Sequence of chain 1.D:
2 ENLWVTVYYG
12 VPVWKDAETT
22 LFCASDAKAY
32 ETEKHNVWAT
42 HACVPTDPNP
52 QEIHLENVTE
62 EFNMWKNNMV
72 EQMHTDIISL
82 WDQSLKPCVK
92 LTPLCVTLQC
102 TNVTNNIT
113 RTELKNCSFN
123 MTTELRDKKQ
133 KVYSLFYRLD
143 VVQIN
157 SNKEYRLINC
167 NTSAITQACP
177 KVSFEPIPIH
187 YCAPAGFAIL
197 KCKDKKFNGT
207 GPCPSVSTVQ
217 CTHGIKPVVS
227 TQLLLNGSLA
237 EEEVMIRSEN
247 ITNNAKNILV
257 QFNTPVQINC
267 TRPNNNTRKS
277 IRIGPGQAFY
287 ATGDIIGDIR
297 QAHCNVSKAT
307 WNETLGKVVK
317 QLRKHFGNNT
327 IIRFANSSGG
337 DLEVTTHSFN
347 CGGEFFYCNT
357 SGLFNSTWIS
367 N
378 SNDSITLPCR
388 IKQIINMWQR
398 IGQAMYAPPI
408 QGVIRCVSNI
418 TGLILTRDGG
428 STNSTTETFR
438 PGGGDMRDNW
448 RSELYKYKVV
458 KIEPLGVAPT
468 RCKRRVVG

Binding-site contacts:
Ligand atom O6 contacts residue ILE292 of chain 1.D at 3.6 Å.
Ligand atom C7 contacts residue ASN271 of chain 1.D at 4.1 Å.
Ligand atom C2 contacts residue ASN271 of chain 1.D at 2.4 Å.
Ligand atom C5 contacts residue ASN271 of chain 1.D at 3.6 Å.
Ligand atom C6 contacts residue ILE292 of chain 1.D at 3.8 Å (hydrophobic).
Ligand atom C1 contacts residue ASN271 of chain 1.D at 1.4 Å.
Ligand atom N2 contacts residue ASN271 of chain 1.D at 2.8 Å (h-bond).
Ligand atom O5 contacts residue ILE292 of chain 1.D at 4.2 Å.
Ligand atom O5 contacts residue ASN271 of chain 1.D at 2.4 Å (h-bond).
Ligand atom C4 contacts residue ASN271 of chain 1.D at 4.2 Å.
Ligand atom C3 contacts residue ASN271 of chain 1.D at 3.8 Å.

A protein and the small-molecule ligand that binds it are described below.
Small molecule (SMILES): CC(=O)N[C@H]1[C@H](O[C@H]2[C@H](O)[C@@H](NC(C)=O)CO[C@@H]2CO)O[C@H](CO)[C@@H](O[C@@H]2O[C@H](CO)[C@@H](O)[C@H](O)[C@@H]2O)[C@@H]1O